Binding-site contacts:
Ligand atom O contacts residue ASP29 of chain 1.A at 3.0 Å (salt-bridge).
Ligand atom C8 contacts residue GLY27 of chain 1.B at 3.4 Å.
Ligand atom N contacts residue ASP29 of chain 1.A at 3.0 Å (salt-bridge).
Ligand atom CG1 contacts residue ALA28 of chain 1.B at 3.5 Å (hydrophobic).
Ligand atom ND2 contacts residue ASP29 of chain 1.A at 3.3 Å (salt-bridge).
Ligand atom C1 contacts residue ASP25 of chain 1.B at 3.3 Å.
Ligand atom OD1 contacts residue GLY48 of chain 1.A at 3.5 Å (h-bond).
Ligand atom CB contacts residue ASP30 of chain 1.A at 3.2 Å.
Ligand atom OG contacts residue ASP30 of chain 1.A at 2.7 Å (salt-bridge).
Ligand atom O1 contacts residue ASP25 of chain 1.A at 2.8 Å (salt-bridge).
Ligand atom C contacts residue GLY48 of chain 1.B at 3.6 Å.
Ligand atom CA contacts residue ASP29 of chain 1.A at 3.5 Å.
Ligand atom C1 contacts residue ASP25 of chain 1.A at 3.3 Å.
Ligand atom N contacts residue GLY48 of chain 1.A at 2.9 Å (h-bond).
Ligand atom CA contacts residue GLY48 of chain 1.B at 3.4 Å.
Ligand atom ND2 contacts residue ASP30 of chain 1.A at 3.1 Å (salt-bridge).
Ligand atom N contacts residue GLY48 of chain 1.B at 2.9 Å (h-bond).
Ligand atom C10 contacts residue ASP25 of chain 1.B at 3.1 Å.
Ligand atom O contacts residue GLY49 of chain 1.A at 3.5 Å.
Ligand atom CA contacts residue ASP29 of chain 1.B at 3.4 Å.
Ligand atom O contacts residue GLY48 of chain 1.A at 3.0 Å (h-bond).
Ligand atom CA contacts residue GLY48 of chain 1.A at 3.4 Å.
Ligand atom CD1 contacts residue VAL32 of chain 1.B at 3.3 Å (hydrophobic).
Ligand atom O contacts residue ASP29 of chain 1.B at 2.8 Å (salt-bridge).
Ligand atom O contacts residue GLY48 of chain 1.B at 2.9 Å (h-bond).
Ligand atom O1 contacts residue ASP25 of chain 1.B at 2.4 Å (salt-bridge).
Ligand atom O contacts residue GLY49 of chain 1.B at 3.2 Å.
Ligand atom C4 contacts residue ASP25 of chain 1.A at 3.0 Å.
Ligand atom CD1 contacts residue ILE84 of chain 1.B at 3.3 Å (hydrophobic).
Ligand atom N contacts residue GLY27 of chain 1.B at 3.1 Å (h-bond).
Ligand atom C contacts residue GLY48 of chain 1.A at 3.6 Å.
Ligand atom CB contacts residue ILE47 of chain 1.A at 3.6 Å (hydrophobic).
Ligand atom CB contacts residue ARG8 of chain 1.A at 3.5 Å.
Ligand atom C12 contacts residue GLY49 of chain 1.A at 3.7 Å.
Ligand atom C12 contacts residue ILE50 of chain 1.A at 3.5 Å (hydrophobic).
Ligand atom C7 contacts residue GLY27 of chain 1.A at 3.6 Å.
Ligand atom CG1 contacts residue ARG8 of chain 1.A at 3.3 Å.
Ligand atom N contacts residue GLY27 of chain 1.A at 3.0 Å (h-bond).
Ligand atom O contacts residue GLY48 of chain 1.B at 3.5 Å (h-bond).
Ligand atom CB contacts residue ALA28 of chain 1.B at 3.6 Å (hydrophobic).

Sequence of chain 1.A:
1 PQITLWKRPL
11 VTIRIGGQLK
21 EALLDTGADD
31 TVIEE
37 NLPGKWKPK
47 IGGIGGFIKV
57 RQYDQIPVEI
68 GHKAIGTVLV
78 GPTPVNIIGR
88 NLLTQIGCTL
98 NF

Sequence of chain 1.B:
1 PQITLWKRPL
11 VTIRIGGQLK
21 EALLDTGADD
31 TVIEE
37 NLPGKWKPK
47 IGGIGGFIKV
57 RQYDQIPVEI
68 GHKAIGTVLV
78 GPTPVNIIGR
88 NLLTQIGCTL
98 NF

This protein binds this small molecule.
Small molecule (SMILES): C.CC[C@H](C)[C@H](NC(=O)[C@@H]1CCCN1C[C@H](O)[C@H](Cc1ccccc1)NC(=O)[C@H](CC(N)=O)NC(=O)[C@H](CC(C)C)NC(=O)[C@@H](N)CO)C(=O)N[C@H](C=O)C(C)C